Sequence of chain 4.C:
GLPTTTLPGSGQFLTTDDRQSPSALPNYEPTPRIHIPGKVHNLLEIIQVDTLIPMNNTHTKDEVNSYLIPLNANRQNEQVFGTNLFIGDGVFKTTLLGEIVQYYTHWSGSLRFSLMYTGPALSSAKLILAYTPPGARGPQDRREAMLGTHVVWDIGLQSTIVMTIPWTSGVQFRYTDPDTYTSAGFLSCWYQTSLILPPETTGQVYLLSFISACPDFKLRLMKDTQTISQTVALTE

Binding-site contacts:
Ligand atom C2B contacts residue MET221 of chain 4.A at 3.6 Å (hydrophobic).
Ligand atom C4C contacts residue ILE104 of chain 4.A at 3.7 Å (hydrophobic).
Ligand atom N2 contacts residue PRO174 of chain 4.A at 3.9 Å.
Ligand atom C6C contacts residue MET221 of chain 4.A at 3.7 Å (hydrophobic).
Ligand atom C5B contacts residue TYR197 of chain 4.A at 3.7 Å (hydrophobic).
Ligand atom C3C contacts residue TYR128 of chain 4.A at 3.9 Å (hydrophobic).
Ligand atom N2 contacts residue PHE186 of chain 4.A at 3.7 Å.
Ligand atom C4 contacts residue MET224 of chain 4.A at 3.8 Å (hydrophobic).
Ligand atom C31 contacts residue ALA150 of chain 4.A at 3.5 Å (hydrophobic).
Ligand atom C31 contacts residue VAL176 of chain 4.A at 3.3 Å (hydrophobic).
Ligand atom C5 contacts residue TYR152 of chain 4.A at 3.8 Å (hydrophobic).
Ligand atom C3 contacts residue PRO174 of chain 4.A at 3.8 Å (hydrophobic).
Ligand atom C1C contacts residue TYR152 of chain 4.A at 4.0 Å (hydrophobic).
Ligand atom CM1 contacts residue SER107 of chain 4.A at 3.6 Å.
Ligand atom C7C contacts residue TYR128 of chain 4.A at 3.6 Å (hydrophobic).
Ligand atom C3B contacts residue MET221 of chain 4.A at 4.0 Å (hydrophobic).
Ligand atom C6C contacts residue VAL191 of chain 4.A at 3.2 Å (hydrophobic).
Ligand atom C5C contacts residue TYR128 of chain 4.A at 3.5 Å (hydrophobic).
Ligand atom C2C contacts residue VAL188 of chain 4.A at 3.2 Å (hydrophobic).
Ligand atom C3 contacts residue PHE186 of chain 4.A at 3.8 Å (hydrophobic).
Ligand atom C4 contacts residue PHE186 of chain 4.A at 3.6 Å (hydrophobic).
Ligand atom O1 contacts residue VAL188 of chain 4.A at 3.8 Å.
Ligand atom N2 contacts residue ALA24 of chain 4.C at 3.4 Å.
Ligand atom C5C contacts residue ILE104 of chain 4.A at 3.6 Å (hydrophobic).
Ligand atom O1B contacts residue ILE104 of chain 4.A at 3.8 Å.
Ligand atom C3C contacts residue VAL188 of chain 4.A at 3.3 Å (hydrophobic).
Ligand atom C7C contacts residue TYR197 of chain 4.A at 3.8 Å (hydrophobic).
Ligand atom O1B contacts residue MET221 of chain 4.A at 3.4 Å.
Ligand atom C4 contacts residue TYR152 of chain 4.A at 3.9 Å (hydrophobic).
Ligand atom C5B contacts residue LEU106 of chain 4.A at 3.7 Å (hydrophobic).
Ligand atom C5 contacts residue PHE186 of chain 4.A at 3.5 Å (hydrophobic).
Ligand atom O1B contacts residue TYR128 of chain 4.A at 3.9 Å.
Ligand atom O1 contacts residue TYR152 of chain 4.A at 3.9 Å.
Ligand atom C31 contacts residue PRO174 of chain 4.A at 3.4 Å (hydrophobic).
Ligand atom C6B contacts residue TYR197 of chain 4.A at 3.6 Å (hydrophobic).
Ligand atom O1 contacts residue PHE186 of chain 4.A at 3.5 Å.
Ligand atom C31 contacts residue SER175 of chain 4.A at 3.6 Å.
Ligand atom C1B contacts residue MET221 of chain 4.A at 4.0 Å (hydrophobic).
Ligand atom O1 contacts residue ALA24 of chain 4.C at 3.6 Å.
Ligand atom C4C contacts residue TYR152 of chain 4.A at 3.8 Å (hydrophobic).

A small-molecule ligand and the protein it binds are described below.
Small molecule (SMILES): Cc1cc(CCCCCCCOc2ccc(C3=N[C@@H](C)CO3)cc2)on1

Sequence of chain 4.A:
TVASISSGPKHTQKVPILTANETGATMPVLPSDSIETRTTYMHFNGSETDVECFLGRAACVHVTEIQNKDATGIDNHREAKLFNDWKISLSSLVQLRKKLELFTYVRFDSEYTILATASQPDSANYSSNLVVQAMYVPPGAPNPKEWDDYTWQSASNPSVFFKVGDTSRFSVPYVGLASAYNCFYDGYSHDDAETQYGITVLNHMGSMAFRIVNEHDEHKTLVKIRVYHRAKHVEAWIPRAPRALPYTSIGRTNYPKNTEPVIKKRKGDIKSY